Binding-site contacts:
Ligand atom O1 contacts residue ASN327 of chain 1.B at 3.9 Å.
Ligand atom C3 contacts residue FTT1 of chain 1.M at 3.6 Å.
Ligand atom O1 contacts residue GLY328 of chain 1.B at 3.8 Å.
Ligand atom O3 contacts residue FTT1 of chain 1.M at 3.5 Å (h-bond).
Ligand atom N2 contacts residue ASN327 of chain 1.B at 4.0 Å.
Ligand atom O1 contacts residue FTT1 of chain 1.M at 4.3 Å.
Ligand atom C2 contacts residue ASN327 of chain 1.B at 4.0 Å.
Ligand atom C1 contacts residue FTT1 of chain 1.M at 3.7 Å.
Ligand atom N2 contacts residue FTT1 of chain 1.M at 1.3 Å.
Ligand atom O3 contacts residue ASN327 of chain 1.B at 3.8 Å.
Ligand atom C2 contacts residue FTT1 of chain 1.M at 2.7 Å.

Sequence of chain 1.B:
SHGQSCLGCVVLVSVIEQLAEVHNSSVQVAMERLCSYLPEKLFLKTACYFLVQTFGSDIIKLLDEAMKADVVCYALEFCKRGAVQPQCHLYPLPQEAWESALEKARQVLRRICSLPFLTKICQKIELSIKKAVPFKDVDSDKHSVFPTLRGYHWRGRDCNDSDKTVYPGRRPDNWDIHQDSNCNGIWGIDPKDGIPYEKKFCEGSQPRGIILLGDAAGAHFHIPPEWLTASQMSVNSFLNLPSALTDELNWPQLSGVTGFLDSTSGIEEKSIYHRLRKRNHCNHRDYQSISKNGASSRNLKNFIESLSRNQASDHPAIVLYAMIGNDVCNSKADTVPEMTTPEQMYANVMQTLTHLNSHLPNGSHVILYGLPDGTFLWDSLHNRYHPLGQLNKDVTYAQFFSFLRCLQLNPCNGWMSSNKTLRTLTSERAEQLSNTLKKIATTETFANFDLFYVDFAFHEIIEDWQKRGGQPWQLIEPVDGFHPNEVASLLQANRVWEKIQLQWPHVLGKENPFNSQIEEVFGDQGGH

This small molecule binds to this protein.
Small molecule (SMILES): N[C@@H]1[C@@H](O)[C@H](O)[C@@H](CO)O[C@H]1O